Binding-site contacts:
Ligand atom C4 contacts residue PHE62 of chain 1.C at 4.0 Å (hydrophobic).
Ligand atom OAP contacts residue ASP136 of chain 1.C at 3.1 Å (salt-bridge).
Ligand atom C10 contacts residue PHE101 of chain 1.C at 3.8 Å (hydrophobic).
Ligand atom OAP contacts residue CO1 of chain 1.FA at 3.7 Å.
Ligand atom O6 contacts residue TYR237 of chain 1.C at 3.3 Å (h-bond).
Ligand atom C5 contacts residue FE1 of chain 1.GA at 3.9 Å.
Ligand atom C1 contacts residue TYR237 of chain 1.C at 3.9 Å (hydrophobic).
Ligand atom O12 contacts residue HIS212 of chain 1.C at 4.0 Å.
Ligand atom O9 contacts residue HIS134 of chain 1.C at 3.6 Å.
Ligand atom C20 contacts residue GLY170 of chain 1.C at 3.7 Å.
Ligand atom O6 contacts residue CO1 of chain 1.FA at 2.2 Å.
Ligand atom C2 contacts residue TYR237 of chain 1.C at 3.3 Å (hydrophobic).
Ligand atom O6 contacts residue FE1 of chain 1.GA at 3.4 Å.
Ligand atom C5 contacts residue MET36 of chain 1.C at 3.6 Å (hydrophobic).
Ligand atom OAP contacts residue FE1 of chain 1.GA at 2.0 Å.
Ligand atom OAP contacts residue TYR237 of chain 1.C at 3.3 Å.
Ligand atom C4 contacts residue HIS280 of chain 1.C at 3.4 Å.
Ligand atom O6 contacts residue HIS134 of chain 1.C at 3.1 Å (h-bond).
Ligand atom C2 contacts residue ASP136 of chain 1.C at 3.6 Å.
Ligand atom C4 contacts residue TYR237 of chain 1.C at 3.4 Å (hydrophobic).
Ligand atom C2 contacts residue CO1 of chain 1.FA at 3.2 Å.
Ligand atom O9 contacts residue ALA171 of chain 1.C at 3.4 Å.
Ligand atom O6 contacts residue ASP234 of chain 1.C at 3.0 Å (salt-bridge).
Ligand atom C2 contacts residue ASP234 of chain 1.C at 3.2 Å.
Ligand atom C1 contacts residue ASP136 of chain 1.C at 3.8 Å.
Ligand atom O6 contacts residue HIS212 of chain 1.C at 3.1 Å (h-bond).
Ligand atom C19 contacts residue GLY170 of chain 1.C at 3.3 Å.
Ligand atom C11 contacts residue ILE251 of chain 1.C at 3.8 Å (hydrophobic).
Ligand atom C1 contacts residue FE1 of chain 1.GA at 3.9 Å.
Ligand atom OAP contacts residue ASP234 of chain 1.C at 2.7 Å (salt-bridge).
Ligand atom C4 contacts residue ASP136 of chain 1.C at 3.7 Å.
Ligand atom C2 contacts residue FE1 of chain 1.GA at 2.9 Å.
Ligand atom C4 contacts residue ASP234 of chain 1.C at 4.0 Å.
Ligand atom N7 contacts residue TYR237 of chain 1.C at 3.6 Å.
Ligand atom C5 contacts residue PHE62 of chain 1.C at 3.7 Å (hydrophobic).
Ligand atom OAP contacts residue HIS280 of chain 1.C at 3.2 Å (h-bond).
Ligand atom C14 contacts residue TRP40 of chain 1.C at 3.8 Å (hydrophobic).
Ligand atom C5 contacts residue ASP136 of chain 1.C at 3.8 Å.
Ligand atom C4 contacts residue FE1 of chain 1.GA at 3.1 Å.
Ligand atom O12 contacts residue ILE251 of chain 1.C at 3.4 Å.

Sequence of chain 1.C:
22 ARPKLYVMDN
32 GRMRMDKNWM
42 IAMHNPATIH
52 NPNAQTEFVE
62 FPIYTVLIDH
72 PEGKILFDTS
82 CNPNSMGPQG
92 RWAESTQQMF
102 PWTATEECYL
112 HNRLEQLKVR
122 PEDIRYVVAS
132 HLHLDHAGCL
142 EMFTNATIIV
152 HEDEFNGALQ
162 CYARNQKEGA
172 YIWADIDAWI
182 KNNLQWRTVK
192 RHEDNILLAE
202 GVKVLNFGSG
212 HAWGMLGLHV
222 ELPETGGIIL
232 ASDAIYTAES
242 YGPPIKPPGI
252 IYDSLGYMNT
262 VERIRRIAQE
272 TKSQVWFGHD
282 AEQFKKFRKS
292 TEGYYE

The small molecule below binds the protein below.
Small molecule (SMILES): CCCCCCCCCC(=O)CC(=O)N[C@H]1CCOC1=O